The protein below binds the small molecule below.
Small molecule (SMILES): Cc1cn([C@H]2CC[C@@H](CO[P](=O)(O)O[P](=O)(O)OP(=O)(O)O)O2)c(=O)[nH]c1=O

Binding-site contacts:
Ligand atom C2' contacts residue ASN273 of chain 1.M at 3.6 Å.
Ligand atom O1B contacts residue GLY176 of chain 1.M at 3.4 Å.
Ligand atom O5' contacts residue NA1 of chain 1.CA at 3.7 Å.
Ligand atom C4' contacts residue PHE266 of chain 1.M at 3.2 Å (hydrophobic).
Ligand atom O3G contacts residue MG1 of chain 1.AA at 2.8 Å.
Ligand atom O4 contacts residue DT6 of chain 1.O at 3.1 Å.
Ligand atom O5' contacts residue ASP189 of chain 1.M at 3.7 Å.
Ligand atom O2 contacts residue TYR265 of chain 1.M at 3.4 Å.
Ligand atom O1G contacts residue CYS185 of chain 1.M at 3.8 Å.
Ligand atom O3B contacts residue MG1 of chain 1.AA at 3.7 Å.
Ligand atom PG contacts residue GLY186 of chain 1.M at 3.7 Å.
Ligand atom O1A contacts residue ASP187 of chain 1.M at 3.0 Å (salt-bridge).
Ligand atom O2B contacts residue SER177 of chain 1.M at 3.3 Å (h-bond).
Ligand atom O5' contacts residue MG1 of chain 1.AA at 3.7 Å.
Ligand atom O1B contacts residue ASP187 of chain 1.M at 3.7 Å.
Ligand atom C5' contacts residue ASP189 of chain 1.M at 3.7 Å.
Ligand atom C2' contacts residue ALA270 of chain 1.M at 3.7 Å (hydrophobic).
Ligand atom PA contacts residue MG1 of chain 1.AA at 3.1 Å.
Ligand atom O1B contacts residue SER177 of chain 1.M at 2.7 Å (h-bond).
Ligand atom C5' contacts residue PHE266 of chain 1.M at 3.2 Å (hydrophobic).
Ligand atom O1G contacts residue GLY186 of chain 1.M at 3.1 Å (h-bond).
Ligand atom O3G contacts residue ASP187 of chain 1.M at 2.7 Å (salt-bridge).
Ligand atom O2 contacts residue PHE266 of chain 1.M at 3.4 Å.
Ligand atom C5' contacts residue GLY176 of chain 1.M at 3.8 Å.
Ligand atom PG contacts residue MG1 of chain 1.AA at 3.7 Å.
Ligand atom O3A contacts residue MG1 of chain 1.AA at 3.3 Å.
Ligand atom PB contacts residue SER177 of chain 1.M at 3.5 Å.
Ligand atom O1A contacts residue MG1 of chain 1.AA at 2.1 Å.
Ligand atom O1G contacts residue SER177 of chain 1.M at 2.8 Å (h-bond).
Ligand atom O1A contacts residue NA1 of chain 1.CA at 3.0 Å (h-bond).
Ligand atom C3' contacts residue ALA270 of chain 1.M at 3.5 Å (hydrophobic).
Ligand atom O2G contacts residue ARG146 of chain 1.M at 3.4 Å (salt-bridge).
Ligand atom PA contacts residue NA1 of chain 1.CA at 3.8 Å.
Ligand atom O1A contacts residue ASP189 of chain 1.M at 3.2 Å (salt-bridge).
Ligand atom O1G contacts residue ARG146 of chain 1.M at 2.9 Å (salt-bridge).
Ligand atom O1B contacts residue MG1 of chain 1.AA at 1.9 Å.
Ligand atom PB contacts residue MG1 of chain 1.AA at 3.0 Å.
Ligand atom O2B contacts residue ARG180 of chain 1.M at 3.0 Å (salt-bridge).
Ligand atom O1B contacts residue ASP189 of chain 1.M at 3.3 Å (salt-bridge).
Ligand atom O3G contacts residue GLY186 of chain 1.M at 3.7 Å.

Sequence of chain 1.M:
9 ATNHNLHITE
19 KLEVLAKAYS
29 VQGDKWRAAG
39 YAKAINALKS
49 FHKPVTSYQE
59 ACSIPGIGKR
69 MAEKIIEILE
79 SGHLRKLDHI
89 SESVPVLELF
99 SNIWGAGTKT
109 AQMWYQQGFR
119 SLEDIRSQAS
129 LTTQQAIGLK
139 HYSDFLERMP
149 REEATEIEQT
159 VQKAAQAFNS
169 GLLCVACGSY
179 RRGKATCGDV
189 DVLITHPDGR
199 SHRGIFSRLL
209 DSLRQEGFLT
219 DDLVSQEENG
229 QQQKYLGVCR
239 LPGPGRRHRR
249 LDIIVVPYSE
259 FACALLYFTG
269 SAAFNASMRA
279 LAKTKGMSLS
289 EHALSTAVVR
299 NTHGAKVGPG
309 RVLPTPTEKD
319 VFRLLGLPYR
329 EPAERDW